Sequence of chain 1.A:
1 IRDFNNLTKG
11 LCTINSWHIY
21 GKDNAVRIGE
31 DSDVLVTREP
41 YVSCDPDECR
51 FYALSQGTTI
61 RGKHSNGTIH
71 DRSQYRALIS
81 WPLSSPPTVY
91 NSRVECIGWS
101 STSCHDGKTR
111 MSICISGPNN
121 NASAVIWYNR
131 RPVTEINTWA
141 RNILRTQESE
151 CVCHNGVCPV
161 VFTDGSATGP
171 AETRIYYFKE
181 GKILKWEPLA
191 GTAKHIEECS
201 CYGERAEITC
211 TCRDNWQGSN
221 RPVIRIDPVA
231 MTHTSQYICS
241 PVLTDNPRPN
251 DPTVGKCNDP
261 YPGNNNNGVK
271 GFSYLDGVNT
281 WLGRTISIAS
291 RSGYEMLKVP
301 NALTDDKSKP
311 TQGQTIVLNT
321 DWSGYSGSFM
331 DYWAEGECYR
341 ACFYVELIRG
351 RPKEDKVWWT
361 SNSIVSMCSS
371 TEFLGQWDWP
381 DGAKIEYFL

This protein binds this small molecule.
Small molecule (SMILES): OC[C@H]1O[C@@H](O)[C@H](O)[C@@H](O)[C@@H]1O

Binding-site contacts:
Ligand atom O4 contacts residue THR304 of chain 1.A at 2.6 Å (h-bond).
Ligand atom C3 contacts residue CYS239 of chain 1.A at 4.3 Å (hydrophobic).
Ligand atom O3 contacts residue THR304 of chain 1.A at 3.7 Å.
Ligand atom O4 contacts residue CYS239 of chain 1.A at 4.2 Å.
Ligand atom C4 contacts residue CYS257 of chain 1.A at 3.7 Å (hydrophobic).
Ligand atom O4 contacts residue CYS257 of chain 1.A at 4.5 Å.
Ligand atom C5 contacts residue CYS257 of chain 1.A at 4.3 Å (hydrophobic).
Ligand atom C4 contacts residue THR304 of chain 1.A at 3.6 Å.
Ligand atom C2 contacts residue ASN258 of chain 1.A at 4.2 Å.
Ligand atom C4 contacts residue CYS239 of chain 1.A at 3.8 Å (hydrophobic).
Ligand atom C2 contacts residue CYS257 of chain 1.A at 4.2 Å (hydrophobic).
Ligand atom O5 contacts residue ASN258 of chain 1.A at 4.0 Å.
Ligand atom O2 contacts residue GLN236 of chain 1.A at 3.0 Å (h-bond).
Ligand atom O3 contacts residue LEU303 of chain 1.A at 3.9 Å.
Ligand atom C1 contacts residue ASN258 of chain 1.A at 3.8 Å.
Ligand atom C6 contacts residue THR304 of chain 1.A at 4.4 Å.
Ligand atom C2 contacts residue GLN236 of chain 1.A at 3.7 Å.
Ligand atom O5 contacts residue CYS257 of chain 1.A at 4.2 Å.
Ligand atom C6 contacts residue CYS257 of chain 1.A at 4.1 Å (hydrophobic).
Ligand atom O2 contacts residue ASN258 of chain 1.A at 4.5 Å.
Ligand atom O3 contacts residue CYS239 of chain 1.A at 3.8 Å.
Ligand atom C3 contacts residue GLN236 of chain 1.A at 4.0 Å.
Ligand atom O1 contacts residue ASN258 of chain 1.A at 2.8 Å (h-bond).
Ligand atom O3 contacts residue GLN236 of chain 1.A at 3.1 Å (h-bond).